Sequence of chain 22.A:
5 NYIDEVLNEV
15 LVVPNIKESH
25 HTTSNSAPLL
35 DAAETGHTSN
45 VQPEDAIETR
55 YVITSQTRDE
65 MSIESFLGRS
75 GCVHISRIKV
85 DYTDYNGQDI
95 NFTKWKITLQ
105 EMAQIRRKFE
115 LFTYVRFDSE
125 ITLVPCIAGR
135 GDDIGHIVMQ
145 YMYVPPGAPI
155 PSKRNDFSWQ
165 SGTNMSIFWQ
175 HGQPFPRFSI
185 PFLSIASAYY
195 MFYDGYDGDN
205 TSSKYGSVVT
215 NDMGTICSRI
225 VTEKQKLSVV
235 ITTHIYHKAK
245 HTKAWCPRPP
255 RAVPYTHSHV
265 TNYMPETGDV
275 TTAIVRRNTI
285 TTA

This small molecule binds to this protein.
Small molecule (SMILES): OC[C@H]1O[C@@](CO)(O[C@H]2O[C@H](CO)[C@@H](O)[C@H](O)[C@H]2O)[C@@H](O)[C@@H]1O

Binding-site contacts:
Ligand atom C4 contacts residue THR102 of chain 22.A at 3.9 Å.
Ligand atom C4 contacts residue HIS263 of chain 22.A at 3.7 Å.
Ligand atom O3 contacts residue ILE101 of chain 22.A at 3.5 Å.
Ligand atom C2 contacts residue TYR193 of chain 22.A at 3.8 Å (hydrophobic).
Ligand atom C6 contacts residue ILE101 of chain 22.A at 3.2 Å (hydrophobic).
Ligand atom O2 contacts residue MET195 of chain 22.A at 3.6 Å.
Ligand atom O5 contacts residue LEU103 of chain 22.A at 3.0 Å (h-bond).
Ligand atom C5 contacts residue HIS263 of chain 22.A at 3.9 Å.
Ligand atom C5 contacts residue LEU103 of chain 22.A at 3.5 Å (hydrophobic).
Ligand atom O2 contacts residue ASN215 of chain 22.A at 3.5 Å.
Ligand atom C6 contacts residue HIS241 of chain 22.A at 3.7 Å.
Ligand atom C2 contacts residue MET217 of chain 22.A at 3.5 Å (hydrophobic).
Ligand atom C4 contacts residue ASN215 of chain 22.A at 4.0 Å.
Ligand atom C6 contacts residue THR102 of chain 22.A at 1.9 Å.
Ligand atom C5 contacts residue THR102 of chain 22.A at 2.8 Å.
Ligand atom O3 contacts residue ASN215 of chain 22.A at 2.1 Å.
Ligand atom C6 contacts residue LEU103 of chain 22.A at 2.7 Å (hydrophobic).
Ligand atom C5 contacts residue LEU103 of chain 22.A at 3.0 Å (hydrophobic).
Ligand atom O4 contacts residue HIS263 of chain 22.A at 2.6 Å.
Ligand atom O6 contacts residue LEU103 of chain 22.A at 3.3 Å.
Ligand atom O4 contacts residue THR102 of chain 22.A at 3.8 Å.
Ligand atom O4 contacts residue ILE101 of chain 22.A at 4.0 Å.
Ligand atom O5 contacts residue LEU103 of chain 22.A at 3.3 Å.
Ligand atom O1 contacts residue MET195 of chain 22.A at 3.8 Å.
Ligand atom O1 contacts residue TYR194 of chain 22.A at 3.8 Å.
Ligand atom O6 contacts residue HIS241 of chain 22.A at 4.0 Å.
Ligand atom C1 contacts residue MET195 of chain 22.A at 3.2 Å (hydrophobic).
Ligand atom O6 contacts residue THR102 of chain 22.A at 2.4 Å.
Ligand atom O6 contacts residue LEU103 of chain 22.A at 4.0 Å.
Ligand atom O5 contacts residue THR102 of chain 22.A at 3.6 Å.
Ligand atom O2 contacts residue TYR193 of chain 22.A at 3.9 Å.
Ligand atom O1 contacts residue GLN104 of chain 22.A at 3.9 Å.
Ligand atom C3 contacts residue MET217 of chain 22.A at 3.2 Å (hydrophobic).
Ligand atom O3 contacts residue MET217 of chain 22.A at 2.5 Å (h-bond).
Ligand atom C3 contacts residue ASN215 of chain 22.A at 3.5 Å.
Ligand atom O3 contacts residue TYR194 of chain 22.A at 3.9 Å.
Ligand atom O4 contacts residue ASN215 of chain 22.A at 3.4 Å (h-bond).
Ligand atom C6 contacts residue LEU103 of chain 22.A at 3.2 Å (hydrophobic).
Ligand atom O2 contacts residue MET217 of chain 22.A at 3.3 Å (h-bond).
Ligand atom O6 contacts residue ILE101 of chain 22.A at 2.1 Å (h-bond).